Sequence of chain 32.C:
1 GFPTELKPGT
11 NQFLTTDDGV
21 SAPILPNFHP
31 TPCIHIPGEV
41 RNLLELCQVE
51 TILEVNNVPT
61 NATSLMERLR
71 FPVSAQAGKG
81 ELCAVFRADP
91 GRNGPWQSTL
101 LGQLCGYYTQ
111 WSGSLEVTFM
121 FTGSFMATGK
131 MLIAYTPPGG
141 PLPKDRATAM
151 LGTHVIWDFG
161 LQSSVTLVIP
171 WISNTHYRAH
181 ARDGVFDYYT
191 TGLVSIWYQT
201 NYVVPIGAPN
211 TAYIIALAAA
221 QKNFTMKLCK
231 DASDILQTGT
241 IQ

A small-molecule ligand and the protein it binds are described below.
Small molecule (SMILES): Cc1nc(-c2ccc(OCCCCCN3CCN(c4ccnc(N)c4)C3=O)cc2)no1

Sequence of chain 33.C:
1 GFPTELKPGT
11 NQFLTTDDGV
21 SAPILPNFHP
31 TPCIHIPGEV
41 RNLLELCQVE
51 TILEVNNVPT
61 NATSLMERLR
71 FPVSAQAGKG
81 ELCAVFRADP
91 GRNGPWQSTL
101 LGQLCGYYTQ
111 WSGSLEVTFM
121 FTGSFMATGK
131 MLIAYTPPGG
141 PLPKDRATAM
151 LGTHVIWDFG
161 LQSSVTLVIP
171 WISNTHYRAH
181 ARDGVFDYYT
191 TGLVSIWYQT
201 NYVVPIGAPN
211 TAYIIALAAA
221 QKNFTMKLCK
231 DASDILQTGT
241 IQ

Binding-site contacts:
Ligand atom C15 contacts residue MET195 of chain 32.A at 3.8 Å (hydrophobic).
Ligand atom C9 contacts residue ILE113 of chain 32.A at 3.7 Å (hydrophobic).
Ligand atom C5 contacts residue TRP203 of chain 32.A at 3.8 Å (hydrophobic).
Ligand atom N4 contacts residue TRP203 of chain 32.A at 3.6 Å (h-bond).
Ligand atom C15 contacts residue VAL192 of chain 32.A at 3.2 Å (hydrophobic).
Ligand atom C12 contacts residue MET195 of chain 32.A at 3.8 Å (hydrophobic).
Ligand atom N5 contacts residue PHE233 of chain 32.A at 3.2 Å.
Ligand atom N1 contacts residue ASP112 of chain 32.A at 3.9 Å.
Ligand atom C14 contacts residue PHE155 of chain 32.A at 3.9 Å (hydrophobic).
Ligand atom C18 contacts residue PHE155 of chain 32.A at 3.9 Å (hydrophobic).
Ligand atom C4 contacts residue TRP203 of chain 32.A at 4.0 Å (hydrophobic).
Ligand atom C16 contacts residue ILE111 of chain 32.A at 3.5 Å (hydrophobic).
Ligand atom C19 contacts residue VAL192 of chain 32.A at 3.4 Å (hydrophobic).
Ligand atom C7 contacts residue TYR201 of chain 32.A at 3.8 Å (hydrophobic).
Ligand atom C2 contacts residue ASP112 of chain 32.A at 2.8 Å.
Ligand atom N6 contacts residue ILE24 of chain 32.C at 3.9 Å.
Ligand atom C8 contacts residue TYR201 of chain 32.A at 3.3 Å (hydrophobic).
Ligand atom O1 contacts residue MET195 of chain 32.A at 3.2 Å.
Ligand atom C13 contacts residue MET195 of chain 32.A at 3.9 Å (hydrophobic).
Ligand atom O3 contacts residue ASP112 of chain 32.A at 3.6 Å.
Ligand atom O2 contacts residue PHE137 of chain 32.A at 4.0 Å.
Ligand atom N5 contacts residue PHE137 of chain 32.A at 3.5 Å.
Ligand atom C13 contacts residue PHE135 of chain 32.A at 3.4 Å (hydrophobic).
Ligand atom O3 contacts residue ILE113 of chain 32.A at 3.0 Å (h-bond).
Ligand atom C16 contacts residue PHE135 of chain 32.A at 3.4 Å (hydrophobic).
Ligand atom C14 contacts residue MET195 of chain 32.A at 3.9 Å (hydrophobic).
Ligand atom N1 contacts residue THR114 of chain 32.A at 4.0 Å.
Ligand atom C22 contacts residue VAL179 of chain 32.A at 3.4 Å (hydrophobic).
Ligand atom C7 contacts residue ASN228 of chain 32.A at 3.8 Å.
Ligand atom C19 contacts residue ILE24 of chain 32.C at 3.5 Å (hydrophobic).
Ligand atom C17 contacts residue PHE135 of chain 32.A at 3.9 Å (hydrophobic).
Ligand atom N6 contacts residue PHE155 of chain 32.A at 3.8 Å.
Ligand atom O2 contacts residue PHE233 of chain 32.A at 3.0 Å.
Ligand atom C2 contacts residue THR114 of chain 32.A at 3.6 Å.
Ligand atom C14 contacts residue PHE135 of chain 32.A at 3.7 Å (hydrophobic).
Ligand atom C3 contacts residue ASP112 of chain 32.A at 3.0 Å.
Ligand atom N2 contacts residue TRP203 of chain 32.A at 3.9 Å.
Ligand atom C17 contacts residue PHE155 of chain 32.A at 3.7 Å (hydrophobic).
Ligand atom C13 contacts residue ILE111 of chain 32.A at 4.0 Å (hydrophobic).
Ligand atom C16 contacts residue PHE155 of chain 32.A at 3.9 Å (hydrophobic).

Sequence of chain 32.A:
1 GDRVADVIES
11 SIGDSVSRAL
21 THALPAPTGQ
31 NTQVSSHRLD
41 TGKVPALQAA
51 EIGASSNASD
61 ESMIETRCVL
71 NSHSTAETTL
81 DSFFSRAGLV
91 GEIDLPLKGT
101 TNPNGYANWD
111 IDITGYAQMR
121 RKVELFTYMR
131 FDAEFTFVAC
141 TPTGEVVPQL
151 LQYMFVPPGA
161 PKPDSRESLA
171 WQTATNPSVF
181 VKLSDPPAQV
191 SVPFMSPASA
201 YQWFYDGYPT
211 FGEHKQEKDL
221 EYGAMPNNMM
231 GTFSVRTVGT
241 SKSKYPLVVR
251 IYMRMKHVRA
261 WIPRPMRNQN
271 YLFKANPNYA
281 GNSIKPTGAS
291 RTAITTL